The small molecule below binds the protein below.
Small molecule (SMILES): O=C(O)[C@@](O)(COP(=O)(O)O)[C@H](O)[C@H](O)COP(=O)(O)O

Binding-site contacts:
Ligand atom O5P contacts residue SER389 of chain 1.C at 3.2 Å (h-bond).
Ligand atom O3P contacts residue GLY391 of chain 1.C at 2.7 Å (h-bond).
Ligand atom C contacts residue LYS187 of chain 1.C at 3.5 Å.
Ligand atom O3P contacts residue LYS350 of chain 1.C at 2.6 Å (salt-bridge).
Ligand atom C contacts residue ASN132 of chain 1.D at 3.4 Å.
Ligand atom P1 contacts residue LYS350 of chain 1.C at 3.6 Å.
Ligand atom O2 contacts residue ILE185 of chain 1.C at 3.6 Å.
Ligand atom O1P contacts residue THR74 of chain 1.D at 2.8 Å (h-bond).
Ligand atom O6 contacts residue MG1 of chain 1.T at 2.2 Å.
Ligand atom C1 contacts residue SER389 of chain 1.C at 3.4 Å.
Ligand atom O7 contacts residue LYS350 of chain 1.C at 2.8 Å (salt-bridge).
Ligand atom O3 contacts residue HIS308 of chain 1.C at 2.8 Å (h-bond).
Ligand atom O6 contacts residue ASN132 of chain 1.D at 2.9 Å (h-bond).
Ligand atom O3 contacts residue ASN132 of chain 1.D at 3.1 Å (h-bond).
Ligand atom O3 contacts residue CO31 of chain 1.U at 2.9 Å (h-bond).
Ligand atom C3 contacts residue MG1 of chain 1.T at 3.2 Å.
Ligand atom C3 contacts residue CO31 of chain 1.U at 3.2 Å.
Ligand atom O3 contacts residue GLU215 of chain 1.C at 3.0 Å (salt-bridge).
Ligand atom O4 contacts residue GLY390 of chain 1.C at 3.0 Å (h-bond).
Ligand atom O1P contacts residue LYS187 of chain 1.C at 3.2 Å.
Ligand atom O2 contacts residue CO31 of chain 1.U at 3.1 Å (h-bond).
Ligand atom O3P contacts residue THR74 of chain 1.D at 3.4 Å (h-bond).
Ligand atom O4P contacts residue ARG309 of chain 1.C at 2.9 Å (salt-bridge).
Ligand atom O6 contacts residue LYS187 of chain 1.C at 3.4 Å (salt-bridge).
Ligand atom O2 contacts residue ASP214 of chain 1.C at 3.4 Å (salt-bridge).
Ligand atom O3 contacts residue MG1 of chain 1.T at 2.4 Å.
Ligand atom O2 contacts residue MG1 of chain 1.T at 2.2 Å.
Ligand atom O1P contacts residue GLY414 of chain 1.C at 3.6 Å.
Ligand atom C2 contacts residue MG1 of chain 1.T at 2.9 Å.
Ligand atom O6 contacts residue ASP214 of chain 1.C at 3.4 Å (salt-bridge).
Ligand atom O1P contacts residue GLY415 of chain 1.C at 2.9 Å (h-bond).
Ligand atom O1 contacts residue LYS187 of chain 1.C at 3.2 Å (salt-bridge).
Ligand atom O4 contacts residue SER389 of chain 1.C at 3.1 Å.
Ligand atom O5P contacts residue HIS342 of chain 1.C at 2.7 Å (h-bond).
Ligand atom O6 contacts residue LYS189 of chain 1.C at 2.7 Å (salt-bridge).
Ligand atom O6P contacts residue ARG309 of chain 1.C at 3.0 Å (salt-bridge).
Ligand atom O2 contacts residue LYS187 of chain 1.C at 3.1 Å (salt-bridge).
Ligand atom O6 contacts residue GLU215 of chain 1.C at 3.3 Å (salt-bridge).
Ligand atom O2P contacts residue GLY414 of chain 1.C at 2.8 Å (h-bond).
Ligand atom C contacts residue MG1 of chain 1.T at 2.9 Å.

Sequence of chain 1.C:
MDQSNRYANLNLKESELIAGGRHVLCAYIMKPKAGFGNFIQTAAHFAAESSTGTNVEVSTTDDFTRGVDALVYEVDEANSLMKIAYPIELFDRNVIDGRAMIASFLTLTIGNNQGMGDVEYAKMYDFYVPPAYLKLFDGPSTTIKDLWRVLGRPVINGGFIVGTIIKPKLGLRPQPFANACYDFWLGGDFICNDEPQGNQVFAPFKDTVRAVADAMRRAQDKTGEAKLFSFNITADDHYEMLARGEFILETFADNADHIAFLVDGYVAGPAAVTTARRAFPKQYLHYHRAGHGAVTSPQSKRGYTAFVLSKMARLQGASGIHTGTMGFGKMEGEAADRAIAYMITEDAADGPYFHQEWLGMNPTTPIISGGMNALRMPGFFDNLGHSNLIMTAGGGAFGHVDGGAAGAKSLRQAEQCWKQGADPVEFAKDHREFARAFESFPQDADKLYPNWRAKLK

Sequence of chain 1.D:
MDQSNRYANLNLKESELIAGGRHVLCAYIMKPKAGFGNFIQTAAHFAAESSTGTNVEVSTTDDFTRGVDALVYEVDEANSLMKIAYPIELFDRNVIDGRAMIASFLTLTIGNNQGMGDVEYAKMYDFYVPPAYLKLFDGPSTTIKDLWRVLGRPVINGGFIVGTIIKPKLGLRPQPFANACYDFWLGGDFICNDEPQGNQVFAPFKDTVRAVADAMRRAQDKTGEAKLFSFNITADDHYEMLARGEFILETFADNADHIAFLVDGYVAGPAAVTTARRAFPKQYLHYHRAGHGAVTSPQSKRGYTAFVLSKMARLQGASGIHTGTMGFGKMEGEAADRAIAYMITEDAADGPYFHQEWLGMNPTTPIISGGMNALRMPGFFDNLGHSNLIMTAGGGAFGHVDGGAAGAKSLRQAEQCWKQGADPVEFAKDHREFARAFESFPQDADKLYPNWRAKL